Sequence of chain 1.A:
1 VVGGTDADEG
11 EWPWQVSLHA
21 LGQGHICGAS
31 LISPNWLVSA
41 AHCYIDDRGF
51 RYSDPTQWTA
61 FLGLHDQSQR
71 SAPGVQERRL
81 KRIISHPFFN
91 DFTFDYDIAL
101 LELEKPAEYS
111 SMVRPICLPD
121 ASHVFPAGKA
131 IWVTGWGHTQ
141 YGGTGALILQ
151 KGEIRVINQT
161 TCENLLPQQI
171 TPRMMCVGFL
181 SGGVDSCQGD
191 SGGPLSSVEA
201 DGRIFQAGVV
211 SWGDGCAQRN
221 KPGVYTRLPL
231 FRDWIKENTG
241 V

Binding-site contacts:
Ligand atom C15 contacts residue SER191 of chain 1.A at 3.5 Å.
Ligand atom C23 contacts residue HIS42 of chain 1.A at 3.0 Å.
Ligand atom O1 contacts residue SER191 of chain 1.A at 3.0 Å (h-bond).
Ligand atom O3 contacts residue PHE94 of chain 1.A at 3.0 Å.
Ligand atom C18 contacts residue GLY213 of chain 1.A at 3.5 Å.
Ligand atom N6 contacts residue CYS43 of chain 1.A at 3.1 Å (h-bond).
Ligand atom N5 contacts residue ASP185 of chain 1.A at 3.0 Å (salt-bridge).
Ligand atom C16 contacts residue TRP212 of chain 1.A at 3.7 Å (hydrophobic).
Ligand atom C9 contacts residue GLY213 of chain 1.A at 3.4 Å.
Ligand atom C16 contacts residue SER186 of chain 1.A at 3.6 Å.
Ligand atom N6 contacts residue ILE26 of chain 1.A at 3.2 Å.
Ligand atom C9 contacts residue TRP212 of chain 1.A at 3.6 Å (hydrophobic).
Ligand atom N4 contacts residue GLY215 of chain 1.A at 2.9 Å (h-bond).
Ligand atom C14 contacts residue TRP212 of chain 1.A at 3.2 Å (hydrophobic).
Ligand atom C25 contacts residue GLY213 of chain 1.A at 3.8 Å.
Ligand atom N5 contacts residue SER186 of chain 1.A at 2.6 Å (h-bond).
Ligand atom C15 contacts residue TRP212 of chain 1.A at 3.7 Å (hydrophobic).
Ligand atom N7 contacts residue HIS42 of chain 1.A at 2.8 Å (h-bond).
Ligand atom N4 contacts residue GLY213 of chain 1.A at 3.7 Å.
Ligand atom C8 contacts residue TRP212 of chain 1.A at 3.4 Å (hydrophobic).
Ligand atom C26 contacts residue CYS43 of chain 1.A at 3.4 Å (hydrophobic).
Ligand atom C17 contacts residue TRP212 of chain 1.A at 3.6 Å (hydrophobic).
Ligand atom C17 contacts residue GLY213 of chain 1.A at 3.5 Å.
Ligand atom N2 contacts residue GLY213 of chain 1.A at 3.5 Å (h-bond).
Ligand atom C24 contacts residue HIS42 of chain 1.A at 3.5 Å.
Ligand atom N5 contacts residue GLY223 of chain 1.A at 3.2 Å.
Ligand atom N7 contacts residue CYS43 of chain 1.A at 3.1 Å (h-bond).
Ligand atom C7 contacts residue SER191 of chain 1.A at 3.7 Å.
Ligand atom C25 contacts residue SER186 of chain 1.A at 3.1 Å.
Ligand atom N2 contacts residue TRP212 of chain 1.A at 3.7 Å.
Ligand atom O3 contacts residue TRP212 of chain 1.A at 3.3 Å.
Ligand atom N4 contacts residue SER186 of chain 1.A at 3.1 Å (h-bond).
Ligand atom C1 contacts residue SER211 of chain 1.A at 3.8 Å.
Ligand atom C22 contacts residue HIS42 of chain 1.A at 3.5 Å.
Ligand atom C1 contacts residue TRP212 of chain 1.A at 3.6 Å (hydrophobic).
Ligand atom C26 contacts residue HIS42 of chain 1.A at 3.2 Å.
Ligand atom C17 contacts residue SER186 of chain 1.A at 3.7 Å.
Ligand atom N4 contacts residue ASP185 of chain 1.A at 3.2 Å (salt-bridge).
Ligand atom C13 contacts residue TRP212 of chain 1.A at 3.4 Å (hydrophobic).
Ligand atom C15 contacts residue SER211 of chain 1.A at 3.7 Å.

The small molecule below binds the protein below.
Small molecule (SMILES): [H]/N=C(\N)c1ccc(Oc2cc(C(=O)NC3CCC(N)CC3)cc(Oc3ccc(/C(N)=N\[H])cc3)n2)cc1